Sequence of chain 1.C:
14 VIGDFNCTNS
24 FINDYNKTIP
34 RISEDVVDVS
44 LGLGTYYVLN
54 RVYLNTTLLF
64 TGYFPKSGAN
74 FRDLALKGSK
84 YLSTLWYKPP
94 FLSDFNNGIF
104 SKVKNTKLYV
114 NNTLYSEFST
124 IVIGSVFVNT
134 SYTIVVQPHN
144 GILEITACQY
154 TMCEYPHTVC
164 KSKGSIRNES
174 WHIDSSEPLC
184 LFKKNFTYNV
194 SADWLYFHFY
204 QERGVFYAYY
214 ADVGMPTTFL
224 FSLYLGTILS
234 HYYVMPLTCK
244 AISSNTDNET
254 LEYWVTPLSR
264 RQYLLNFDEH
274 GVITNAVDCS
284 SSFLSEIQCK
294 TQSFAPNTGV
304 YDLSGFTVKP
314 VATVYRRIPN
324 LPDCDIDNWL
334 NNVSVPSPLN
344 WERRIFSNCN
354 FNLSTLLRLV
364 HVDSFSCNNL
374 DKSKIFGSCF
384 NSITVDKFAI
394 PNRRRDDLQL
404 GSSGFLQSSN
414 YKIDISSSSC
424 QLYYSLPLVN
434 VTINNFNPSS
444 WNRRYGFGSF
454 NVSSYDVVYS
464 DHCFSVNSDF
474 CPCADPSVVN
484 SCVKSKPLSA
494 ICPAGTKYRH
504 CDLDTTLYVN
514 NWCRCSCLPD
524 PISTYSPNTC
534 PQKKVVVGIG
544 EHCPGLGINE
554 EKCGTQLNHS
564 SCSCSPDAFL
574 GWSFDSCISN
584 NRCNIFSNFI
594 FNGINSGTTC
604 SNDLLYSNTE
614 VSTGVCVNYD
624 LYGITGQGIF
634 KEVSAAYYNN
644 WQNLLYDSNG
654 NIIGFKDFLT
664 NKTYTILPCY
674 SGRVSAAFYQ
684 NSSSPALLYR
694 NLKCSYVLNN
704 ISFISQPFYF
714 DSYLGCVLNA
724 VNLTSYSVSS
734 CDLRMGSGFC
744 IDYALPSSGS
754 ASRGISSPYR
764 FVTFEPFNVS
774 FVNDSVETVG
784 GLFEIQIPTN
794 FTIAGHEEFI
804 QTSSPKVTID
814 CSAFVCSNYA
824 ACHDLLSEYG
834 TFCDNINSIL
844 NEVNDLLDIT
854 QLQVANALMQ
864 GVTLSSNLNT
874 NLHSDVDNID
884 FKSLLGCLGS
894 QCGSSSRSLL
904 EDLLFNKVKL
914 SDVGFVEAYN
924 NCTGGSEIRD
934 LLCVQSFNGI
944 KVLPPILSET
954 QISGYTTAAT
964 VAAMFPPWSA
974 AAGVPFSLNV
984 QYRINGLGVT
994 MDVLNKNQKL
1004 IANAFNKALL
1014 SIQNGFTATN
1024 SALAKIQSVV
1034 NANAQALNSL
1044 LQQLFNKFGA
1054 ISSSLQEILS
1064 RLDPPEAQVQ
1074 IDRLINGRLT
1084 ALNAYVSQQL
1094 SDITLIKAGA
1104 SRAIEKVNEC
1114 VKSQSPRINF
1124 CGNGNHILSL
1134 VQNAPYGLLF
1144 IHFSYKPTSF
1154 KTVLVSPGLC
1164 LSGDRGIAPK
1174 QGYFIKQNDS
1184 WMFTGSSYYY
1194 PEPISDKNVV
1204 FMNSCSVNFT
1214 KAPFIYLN

A small-molecule ligand and the protein it binds are described below.
Small molecule (SMILES): CC(=O)N[C@@H]1[C@@H](O)[C@H](O)[C@@H](CO)O[C@H]1O

Binding-site contacts:
Ligand atom C8 contacts residue GLU920 of chain 1.C at 4.1 Å.
Ligand atom C5 contacts residue ASN924 of chain 1.C at 3.7 Å.
Ligand atom C2 contacts residue SER929 of chain 1.C at 3.6 Å.
Ligand atom C8 contacts residue ASN924 of chain 1.C at 4.4 Å.
Ligand atom O5 contacts residue ASN924 of chain 1.C at 2.4 Å (h-bond).
Ligand atom N2 contacts residue ASN924 of chain 1.C at 2.9 Å (h-bond).
Ligand atom O6 contacts residue SER929 of chain 1.C at 4.2 Å.
Ligand atom C3 contacts residue ASN924 of chain 1.C at 3.8 Å.
Ligand atom C7 contacts residue GLU920 of chain 1.C at 4.4 Å.
Ligand atom C7 contacts residue ASN924 of chain 1.C at 3.1 Å.
Ligand atom C2 contacts residue ASN924 of chain 1.C at 2.4 Å.
Ligand atom C1 contacts residue ASN924 of chain 1.C at 1.4 Å.
Ligand atom O7 contacts residue SER929 of chain 1.C at 3.8 Å.
Ligand atom C1 contacts residue SER929 of chain 1.C at 3.6 Å.
Ligand atom C5 contacts residue SER929 of chain 1.C at 4.4 Å.
Ligand atom O7 contacts residue ASN924 of chain 1.C at 3.0 Å (h-bond).
Ligand atom O5 contacts residue SER929 of chain 1.C at 3.4 Å (h-bond).
Ligand atom C4 contacts residue SER929 of chain 1.C at 4.3 Å.
Ligand atom C4 contacts residue ASN924 of chain 1.C at 4.2 Å.